Sequence of chain 27.C:
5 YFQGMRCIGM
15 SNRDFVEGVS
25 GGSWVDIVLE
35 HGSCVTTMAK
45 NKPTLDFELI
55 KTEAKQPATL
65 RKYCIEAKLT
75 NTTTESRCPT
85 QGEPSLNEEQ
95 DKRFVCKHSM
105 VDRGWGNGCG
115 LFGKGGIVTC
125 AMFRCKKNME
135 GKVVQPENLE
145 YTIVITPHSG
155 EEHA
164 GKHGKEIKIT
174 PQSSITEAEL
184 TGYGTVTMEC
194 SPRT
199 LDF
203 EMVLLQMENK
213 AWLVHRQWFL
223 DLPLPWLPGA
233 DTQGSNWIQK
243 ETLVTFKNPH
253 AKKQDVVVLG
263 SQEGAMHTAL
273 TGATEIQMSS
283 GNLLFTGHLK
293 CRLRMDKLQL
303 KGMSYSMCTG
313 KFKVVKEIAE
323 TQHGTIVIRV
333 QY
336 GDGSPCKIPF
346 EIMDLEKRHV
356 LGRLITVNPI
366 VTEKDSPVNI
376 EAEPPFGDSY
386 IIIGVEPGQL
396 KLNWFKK

Binding-site contacts:
Ligand atom C8 contacts residue MET126 of chain 27.C at 3.7 Å (hydrophobic).
Ligand atom C2 contacts residue NAG1 of chain 27.T at 4.1 Å.
Ligand atom O6 contacts residue NAG1 of chain 27.T at 4.1 Å.
Ligand atom C7 contacts residue MET126 of chain 27.C at 3.8 Å (hydrophobic).
Ligand atom O3 contacts residue NAG1 of chain 27.T at 2.4 Å (h-bond).
Ligand atom C1 contacts residue ASN75 of chain 27.C at 1.3 Å.
Ligand atom O6 contacts residue THR48 of chain 27.D at 4.0 Å.
Ligand atom C4 contacts residue NAG1 of chain 27.T at 2.9 Å.
Ligand atom C3 contacts residue ASN75 of chain 27.C at 3.5 Å.
Ligand atom O6 contacts residue ASN75 of chain 27.C at 3.8 Å.
Ligand atom O7 contacts residue MET126 of chain 27.C at 3.1 Å.
Ligand atom C2 contacts residue ASN75 of chain 27.C at 2.6 Å.
Ligand atom C7 contacts residue ASN75 of chain 27.C at 2.8 Å.
Ligand atom O5 contacts residue THR48 of chain 27.D at 4.0 Å.
Ligand atom C6 contacts residue THR48 of chain 27.D at 4.4 Å.
Ligand atom C5 contacts residue ASN75 of chain 27.C at 3.2 Å.
Ligand atom C5 contacts residue NAG1 of chain 27.T at 3.7 Å.
Ligand atom O6 contacts residue GLU46 of chain 27.D at 3.8 Å.
Ligand atom C4 contacts residue ASN75 of chain 27.C at 4.0 Å.
Ligand atom O5 contacts residue ASN75 of chain 27.C at 2.1 Å (h-bond).
Ligand atom O4 contacts residue NAG1 of chain 27.T at 1.6 Å.
Ligand atom C6 contacts residue NAG1 of chain 27.T at 3.4 Å.
Ligand atom C8 contacts residue PHE98 of chain 27.C at 3.6 Å (hydrophobic).
Ligand atom O7 contacts residue ASN75 of chain 27.C at 3.2 Å (h-bond).
Ligand atom C6 contacts residue ASN75 of chain 27.C at 3.8 Å.
Ligand atom N2 contacts residue ASN75 of chain 27.C at 3.0 Å (h-bond).
Ligand atom C8 contacts residue ASN75 of chain 27.C at 3.0 Å.
Ligand atom O6 contacts residue CYS45 of chain 27.D at 3.4 Å (h-bond).
Ligand atom C3 contacts residue NAG1 of chain 27.T at 3.3 Å.
Ligand atom C6 contacts residue CYS45 of chain 27.D at 4.4 Å (hydrophobic).

Sequence of chain 27.D:
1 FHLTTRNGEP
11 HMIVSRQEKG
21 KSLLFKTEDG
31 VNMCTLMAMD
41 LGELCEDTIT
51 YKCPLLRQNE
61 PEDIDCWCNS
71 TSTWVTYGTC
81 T

A protein and the small-molecule ligand that binds it are described below.
Small molecule (SMILES): CC(=O)N[C@@H]1[C@@H](O)[C@H](O)[C@@H](CO)O[C@H]1O